Sequence of chain 1.B:
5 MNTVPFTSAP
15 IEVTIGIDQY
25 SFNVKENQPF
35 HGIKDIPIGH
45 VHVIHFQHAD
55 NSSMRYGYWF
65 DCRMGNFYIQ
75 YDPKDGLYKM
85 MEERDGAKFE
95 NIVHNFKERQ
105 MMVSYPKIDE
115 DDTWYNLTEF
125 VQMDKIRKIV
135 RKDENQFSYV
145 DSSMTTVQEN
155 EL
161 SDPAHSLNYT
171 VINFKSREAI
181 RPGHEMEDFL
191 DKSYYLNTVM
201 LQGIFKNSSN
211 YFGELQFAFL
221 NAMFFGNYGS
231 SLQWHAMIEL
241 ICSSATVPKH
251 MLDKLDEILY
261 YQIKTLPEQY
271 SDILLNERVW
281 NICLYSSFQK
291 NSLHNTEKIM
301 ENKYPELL

Binding-site contacts:
Ligand atom C2 contacts residue ILE96 of chain 1.B at 4.5 Å (hydrophobic).
Ligand atom N1 contacts residue PHE93 of chain 1.B at 4.3 Å.
Ligand atom BR contacts residue PRO9 of chain 1.B at 4.0 Å.
Ligand atom BR contacts residue PHE100 of chain 1.B at 4.4 Å.
Ligand atom BR contacts residue TYR72 of chain 1.B at 3.9 Å.
Ligand atom C1 contacts residue PHE93 of chain 1.B at 4.2 Å (hydrophobic).
Ligand atom O contacts residue GLN74 of chain 1.B at 4.1 Å.
Ligand atom O contacts residue THR11 of chain 1.B at 3.0 Å (h-bond).
Ligand atom C contacts residue PRO9 of chain 1.B at 3.5 Å (hydrophobic).
Ligand atom C1 contacts residue ILE96 of chain 1.B at 4.4 Å (hydrophobic).
Ligand atom O contacts residue TYR72 of chain 1.B at 3.9 Å.
Ligand atom N1 contacts residue TYR72 of chain 1.B at 3.7 Å.
Ligand atom C1 contacts residue PRO9 of chain 1.B at 4.4 Å (hydrophobic).
Ligand atom C contacts residue ILE96 of chain 1.B at 4.0 Å (hydrophobic).
Ligand atom C1 contacts residue TYR72 of chain 1.B at 3.8 Å (hydrophobic).
Ligand atom C contacts residue PHE93 of chain 1.B at 3.4 Å (hydrophobic).
Ligand atom N contacts residue GLU87 of chain 1.B at 3.2 Å (salt-bridge).
Ligand atom O1 contacts residue GLN74 of chain 1.B at 4.3 Å.
Ligand atom N contacts residue TYR72 of chain 1.B at 3.5 Å.
Ligand atom BR contacts residue ILE96 of chain 1.B at 4.3 Å.
Ligand atom N contacts residue LYS92 of chain 1.B at 3.8 Å.
Ligand atom C4 contacts residue THR11 of chain 1.B at 4.0 Å.
Ligand atom C5 contacts residue LYS92 of chain 1.B at 3.0 Å.
Ligand atom C5 contacts residue GLU87 of chain 1.B at 3.8 Å.
Ligand atom C contacts residue TYR72 of chain 1.B at 4.1 Å (hydrophobic).
Ligand atom C3 contacts residue TYR72 of chain 1.B at 3.6 Å (hydrophobic).
Ligand atom N1 contacts residue GLU87 of chain 1.B at 3.5 Å (salt-bridge).
Ligand atom O1 contacts residue TYR72 of chain 1.B at 3.4 Å (h-bond).
Ligand atom C4 contacts residue TYR72 of chain 1.B at 3.5 Å (hydrophobic).
Ligand atom BR contacts residue THR11 of chain 1.B at 3.7 Å.
Ligand atom C2 contacts residue TYR72 of chain 1.B at 3.6 Å (hydrophobic).
Ligand atom O1 contacts residue LYS92 of chain 1.B at 4.0 Å.
Ligand atom BR contacts residue PHE10 of chain 1.B at 4.1 Å.
Ligand atom C contacts residue VAL97 of chain 1.B at 4.5 Å (hydrophobic).
Ligand atom C5 contacts residue TYR72 of chain 1.B at 3.0 Å (hydrophobic).

This small molecule binds to this protein.
Small molecule (SMILES): COC(=O)c1n[nH]c(C)c1Br